This protein binds this small molecule.
Small molecule (SMILES): CC[C@H](C)[C@H](N)C(=O)N[C@@H](CO)C(=O)N[C@@H](CCC(=O)O)C(=O)N[C@H](C=O)C(C)C

Sequence of chain 33.E:
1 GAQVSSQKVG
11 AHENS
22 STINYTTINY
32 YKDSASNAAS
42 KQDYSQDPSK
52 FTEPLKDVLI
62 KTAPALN

Binding-site contacts:
Ligand atom CG2 contacts residue SER5 of chain 33.E at 3.7 Å.
Ligand atom O contacts residue ALA2 of chain 33.E at 3.9 Å.
Ligand atom CA contacts residue ALA2 of chain 33.E at 4.0 Å (hydrophobic).
Ligand atom N contacts residue VAL4 of chain 33.E at 3.0 Å (h-bond).
Ligand atom OE1 contacts residue ASN25 of chain 33.E at 4.4 Å.
Ligand atom CB contacts residue GLN3 of chain 33.E at 3.4 Å.
Ligand atom C contacts residue VAL4 of chain 33.E at 3.6 Å (hydrophobic).
Ligand atom CA contacts residue VAL4 of chain 33.E at 4.0 Å (hydrophobic).
Ligand atom C contacts residue VAL4 of chain 33.E at 4.0 Å (hydrophobic).
Ligand atom CA contacts residue VAL4 of chain 33.E at 3.5 Å (hydrophobic).
Ligand atom O contacts residue VAL4 of chain 33.E at 2.9 Å (h-bond).
Ligand atom CB contacts residue ALA2 of chain 33.E at 4.3 Å (hydrophobic).
Ligand atom CB contacts residue ALA2 of chain 33.E at 3.4 Å (hydrophobic).
Ligand atom C contacts residue GLN3 of chain 33.E at 3.9 Å.
Ligand atom C contacts residue ALA2 of chain 33.E at 4.3 Å (hydrophobic).
Ligand atom CG1 contacts residue GLN3 of chain 33.E at 4.1 Å.
Ligand atom OG contacts residue GLN3 of chain 33.E at 3.3 Å (h-bond).
Ligand atom CA contacts residue ALA2 of chain 33.E at 3.5 Å (hydrophobic).
Ligand atom CG2 contacts residue GLN3 of chain 33.E at 3.4 Å.
Ligand atom CB contacts residue VAL4 of chain 33.E at 4.3 Å (hydrophobic).
Ligand atom C contacts residue ALA2 of chain 33.E at 3.7 Å (hydrophobic).
Ligand atom CB contacts residue GLN3 of chain 33.E at 4.4 Å.
Ligand atom OE1 contacts residue VAL4 of chain 33.E at 3.5 Å.
Ligand atom O contacts residue GLN3 of chain 33.E at 3.1 Å (h-bond).
Ligand atom CG2 contacts residue ALA2 of chain 33.E at 4.0 Å (hydrophobic).
Ligand atom OE2 contacts residue VAL4 of chain 33.E at 3.6 Å.
Ligand atom CB contacts residue VAL4 of chain 33.E at 4.5 Å (hydrophobic).
Ligand atom CG2 contacts residue VAL4 of chain 33.E at 3.8 Å (hydrophobic).
Ligand atom N contacts residue ALA2 of chain 33.E at 3.0 Å (h-bond).
Ligand atom O contacts residue SER5 of chain 33.E at 3.8 Å.
Ligand atom CA contacts residue GLN3 of chain 33.E at 4.2 Å.
Ligand atom CD contacts residue VAL4 of chain 33.E at 3.8 Å (hydrophobic).
Ligand atom O contacts residue SER6 of chain 33.E at 4.1 Å.
Ligand atom C contacts residue VAL4 of chain 33.E at 4.2 Å (hydrophobic).
Ligand atom O contacts residue VAL4 of chain 33.E at 3.8 Å.